Sequence of chain 2.A:
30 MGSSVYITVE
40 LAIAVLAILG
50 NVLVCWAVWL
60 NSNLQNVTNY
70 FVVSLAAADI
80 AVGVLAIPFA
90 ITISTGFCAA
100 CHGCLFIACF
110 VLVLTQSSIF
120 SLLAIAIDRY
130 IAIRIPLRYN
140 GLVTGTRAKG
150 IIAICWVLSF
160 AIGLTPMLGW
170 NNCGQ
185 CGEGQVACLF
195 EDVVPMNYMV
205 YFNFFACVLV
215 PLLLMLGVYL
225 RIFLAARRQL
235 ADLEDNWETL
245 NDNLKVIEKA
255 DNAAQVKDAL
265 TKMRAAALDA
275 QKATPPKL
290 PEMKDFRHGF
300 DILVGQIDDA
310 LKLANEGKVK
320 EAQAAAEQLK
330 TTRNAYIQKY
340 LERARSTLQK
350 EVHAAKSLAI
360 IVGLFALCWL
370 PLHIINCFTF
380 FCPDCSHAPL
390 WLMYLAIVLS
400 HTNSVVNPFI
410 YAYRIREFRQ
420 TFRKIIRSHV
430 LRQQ

The protein below binds the small molecule below.
Small molecule (SMILES): [H]/N=C(\NCc1ccccc1OC)c1nn(-c2cccc(C)c2)nc1N

Binding-site contacts:
Ligand atom C11 contacts residue PHE194 of chain 2.A at 3.6 Å (hydrophobic).
Ligand atom N25 contacts residue MET392 of chain 2.A at 3.6 Å.
Ligand atom C07 contacts residue SER93 of chain 2.A at 3.6 Å.
Ligand atom C01 contacts residue PHE194 of chain 2.A at 3.9 Å (hydrophobic).
Ligand atom C06 contacts residue SER93 of chain 2.A at 3.7 Å.
Ligand atom N23 contacts residue ASN375 of chain 2.A at 3.7 Å.
Ligand atom C07 contacts residue ILE92 of chain 2.A at 3.8 Å (hydrophobic).
Ligand atom C17 contacts residue ASN375 of chain 2.A at 3.3 Å.
Ligand atom C05 contacts residue SER93 of chain 2.A at 3.8 Å.
Ligand atom C16 contacts residue LEU371 of chain 2.A at 3.4 Å (hydrophobic).
Ligand atom C18 contacts residue MET203 of chain 2.A at 3.1 Å (hydrophobic).
Ligand atom C08 contacts residue SER93 of chain 2.A at 3.9 Å.
Ligand atom C06 contacts residue TYR35 of chain 2.A at 3.8 Å (hydrophobic).
Ligand atom N10 contacts residue PHE194 of chain 2.A at 3.0 Å.
Ligand atom C06 contacts residue ALA89 of chain 2.A at 3.2 Å (hydrophobic).
Ligand atom C18 contacts residue LEU371 of chain 2.A at 3.7 Å (hydrophobic).
Ligand atom C01 contacts residue TYR393 of chain 2.A at 3.5 Å (hydrophobic).
Ligand atom N25 contacts residue GLU195 of chain 2.A at 3.5 Å (salt-bridge).
Ligand atom O02 contacts residue MET392 of chain 2.A at 3.3 Å.
Ligand atom C01 contacts residue LEU389 of chain 2.A at 3.6 Å (hydrophobic).
Ligand atom C09 contacts residue PHE194 of chain 2.A at 3.0 Å (hydrophobic).
Ligand atom C18 contacts residue HIS372 of chain 2.A at 3.7 Å.
Ligand atom O02 contacts residue TYR393 of chain 2.A at 3.9 Å.
Ligand atom C21 contacts residue VAL110 of chain 2.A at 3.6 Å (hydrophobic).
Ligand atom C06 contacts residue ILE396 of chain 2.A at 3.8 Å (hydrophobic).
Ligand atom C20 contacts residue MET203 of chain 2.A at 3.8 Å (hydrophobic).
Ligand atom C05 contacts residue TYR35 of chain 2.A at 3.4 Å (hydrophobic).
Ligand atom C19 contacts residue MET203 of chain 2.A at 3.4 Å (hydrophobic).
Ligand atom C16 contacts residue MET203 of chain 2.A at 3.8 Å (hydrophobic).
Ligand atom N15 contacts residue LEU371 of chain 2.A at 3.9 Å.
Ligand atom N23 contacts residue LEU371 of chain 2.A at 3.8 Å.
Ligand atom C20 contacts residue LEU111 of chain 2.A at 3.7 Å (hydrophobic).
Ligand atom C17 contacts residue LEU371 of chain 2.A at 3.3 Å (hydrophobic).
Ligand atom C01 contacts residue MET392 of chain 2.A at 3.8 Å (hydrophobic).
Ligand atom C07 contacts residue ALA89 of chain 2.A at 3.8 Å (hydrophobic).
Ligand atom C05 contacts residue ILE396 of chain 2.A at 3.4 Å (hydrophobic).
Ligand atom C21 contacts residue LEU111 of chain 2.A at 3.3 Å (hydrophobic).
Ligand atom C22 contacts residue LEU371 of chain 2.A at 3.9 Å (hydrophobic).
Ligand atom C17 contacts residue MET203 of chain 2.A at 3.4 Å (hydrophobic).
Ligand atom C04 contacts residue TYR393 of chain 2.A at 3.8 Å (hydrophobic).